Binding-site contacts:
Ligand atom C4 contacts residue ASN216 of chain 1.A at 4.4 Å.
Ligand atom O6 contacts residue DC1 of chain 1.C at 2.9 Å (h-bond).
Ligand atom N4 contacts residue ASN216 of chain 1.A at 3.3 Å (h-bond).
Ligand atom N7 contacts residue ASN216 of chain 1.A at 4.3 Å.
Ligand atom N1 contacts residue DC1 of chain 1.C at 2.9 Å (h-bond).
Ligand atom C2 contacts residue DC1 of chain 1.C at 3.5 Å.
Ligand atom N2 contacts residue DC1 of chain 1.C at 2.8 Å (h-bond).
Ligand atom C6 contacts residue DC1 of chain 1.C at 3.5 Å.
Ligand atom N4 contacts residue LYS215 of chain 1.A at 3.9 Å.

Sequence of chain 1.A:
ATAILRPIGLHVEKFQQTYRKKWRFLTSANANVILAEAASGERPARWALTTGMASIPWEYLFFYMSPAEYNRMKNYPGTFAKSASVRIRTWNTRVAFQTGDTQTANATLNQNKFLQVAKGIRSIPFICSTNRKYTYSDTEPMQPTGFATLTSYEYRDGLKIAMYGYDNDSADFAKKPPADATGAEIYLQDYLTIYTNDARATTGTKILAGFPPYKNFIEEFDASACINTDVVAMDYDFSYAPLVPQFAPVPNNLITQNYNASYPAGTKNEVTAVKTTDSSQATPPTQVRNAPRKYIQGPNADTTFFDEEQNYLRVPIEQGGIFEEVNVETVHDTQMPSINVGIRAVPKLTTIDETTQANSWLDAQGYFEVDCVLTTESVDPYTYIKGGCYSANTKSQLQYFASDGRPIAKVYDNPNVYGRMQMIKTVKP

The small molecule below binds the protein below.
Small molecule (SMILES): Nc1ccn([C@H]2C[C@H](O[P](=O)(O)OC[C@H]3O[C@@H](n4cnc5c(=O)[nH]c(N)nc54)C[C@@H]3O[P](=O)(O)OC[C@H]3O[C@@H](n4cnc5c4NC=N[C@@H]5N)C[C@@H]3O)[C@@H](COP(=O)=O)O2)c(=O)n1